Sequence of chain 19.A:
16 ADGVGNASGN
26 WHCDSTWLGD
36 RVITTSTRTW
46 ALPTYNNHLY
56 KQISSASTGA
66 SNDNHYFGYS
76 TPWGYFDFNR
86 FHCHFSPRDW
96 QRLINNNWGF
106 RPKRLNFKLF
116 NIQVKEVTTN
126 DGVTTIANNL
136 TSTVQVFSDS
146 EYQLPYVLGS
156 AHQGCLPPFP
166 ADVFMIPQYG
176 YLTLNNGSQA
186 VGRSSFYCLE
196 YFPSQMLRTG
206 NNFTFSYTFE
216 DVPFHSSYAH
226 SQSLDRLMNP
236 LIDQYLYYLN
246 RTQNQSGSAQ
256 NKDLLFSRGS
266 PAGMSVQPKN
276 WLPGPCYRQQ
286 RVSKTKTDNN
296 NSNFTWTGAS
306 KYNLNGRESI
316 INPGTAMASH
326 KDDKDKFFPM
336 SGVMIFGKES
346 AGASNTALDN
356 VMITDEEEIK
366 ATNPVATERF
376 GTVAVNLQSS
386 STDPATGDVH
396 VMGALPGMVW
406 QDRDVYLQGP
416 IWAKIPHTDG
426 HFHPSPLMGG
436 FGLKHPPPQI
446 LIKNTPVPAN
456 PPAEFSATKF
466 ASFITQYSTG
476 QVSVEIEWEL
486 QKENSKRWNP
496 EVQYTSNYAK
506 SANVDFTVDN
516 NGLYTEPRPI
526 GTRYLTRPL

A protein and the small-molecule ligand that binds it are described below.
Small molecule (SMILES): Nc1ncnc2c1ncn2[C@@H]1C[C@@H](O)[C@@H](COP(=O)(O)O)O1

Binding-site contacts:
Ligand atom O3' contacts residue ILE420 of chain 19.A at 4.2 Å.
Ligand atom N7 contacts residue GLY437 of chain 19.A at 3.5 Å (h-bond).
Ligand atom C2' contacts residue GLU215 of chain 19.A at 3.6 Å.
Ligand atom O3' contacts residue LYS439 of chain 19.A at 3.5 Å.
Ligand atom P contacts residue HIS426 of chain 19.A at 3.9 Å.
Ligand atom N6 contacts residue ASP407 of chain 19.A at 3.6 Å (salt-bridge).
Ligand atom C8 contacts residue GLY437 of chain 19.A at 2.8 Å.
Ligand atom N6 contacts residue HIS428 of chain 19.A at 4.0 Å.
Ligand atom C5 contacts residue PRO218 of chain 19.A at 4.0 Å (hydrophobic).
Ligand atom O5' contacts residue LYS439 of chain 19.A at 3.8 Å.
Ligand atom C6 contacts residue PRO218 of chain 19.A at 4.2 Å (hydrophobic).
Ligand atom C8 contacts residue PRO429 of chain 19.A at 4.3 Å (hydrophobic).
Ligand atom N7 contacts residue VAL217 of chain 19.A at 3.7 Å.
Ligand atom C3' contacts residue GLU215 of chain 19.A at 3.3 Å.
Ligand atom C1' contacts residue GLY437 of chain 19.A at 3.3 Å.
Ligand atom O2P contacts residue HIS426 of chain 19.A at 3.6 Å.
Ligand atom N9 contacts residue PRO429 of chain 19.A at 4.3 Å.
Ligand atom C6 contacts residue SER430 of chain 19.A at 4.2 Å.
Ligand atom O3' contacts residue GLU215 of chain 19.A at 3.5 Å (salt-bridge).
Ligand atom N7 contacts residue PRO429 of chain 19.A at 4.3 Å.
Ligand atom O3' contacts residue GLY437 of chain 19.A at 3.9 Å.
Ligand atom C2' contacts residue ASP216 of chain 19.A at 4.3 Å.
Ligand atom P contacts residue LYS439 of chain 19.A at 3.3 Å.
Ligand atom N9 contacts residue PRO218 of chain 19.A at 4.2 Å.
Ligand atom N6 contacts residue SER430 of chain 19.A at 3.7 Å.
Ligand atom C4 contacts residue PRO218 of chain 19.A at 4.1 Å (hydrophobic).
Ligand atom N3 contacts residue PRO429 of chain 19.A at 4.4 Å.
Ligand atom O3P contacts residue LYS439 of chain 19.A at 2.9 Å.
Ligand atom C2' contacts residue GLY437 of chain 19.A at 2.8 Å.
Ligand atom C8 contacts residue VAL217 of chain 19.A at 3.5 Å (hydrophobic).
Ligand atom C3' contacts residue GLY437 of chain 19.A at 3.9 Å.
Ligand atom C6 contacts residue HIS428 of chain 19.A at 4.2 Å.
Ligand atom O1P contacts residue HIS426 of chain 19.A at 2.7 Å (h-bond).
Ligand atom C2 contacts residue HIS428 of chain 19.A at 3.8 Å.
Ligand atom N7 contacts residue PRO218 of chain 19.A at 4.0 Å.
Ligand atom O1P contacts residue LYS439 of chain 19.A at 2.6 Å.
Ligand atom C8 contacts residue PRO218 of chain 19.A at 4.2 Å (hydrophobic).
Ligand atom N9 contacts residue GLY437 of chain 19.A at 3.3 Å (h-bond).
Ligand atom N1 contacts residue HIS428 of chain 19.A at 3.3 Å.
Ligand atom N9 contacts residue VAL217 of chain 19.A at 4.4 Å.